This protein binds this small molecule.
Small molecule (SMILES): NC(=O)C[C@@H]1NC(=O)C2(CCCCC2)NC(=O)C[C@@H](c2ccc(CC(=O)O)cc2)/C=C/C[C@@H](Cc2cccc3ccccc23)CNC1=O

Binding-site contacts:
Ligand atom O45 contacts residue LYS52 of chain 2.E at 2.9 Å (salt-bridge).
Ligand atom C30 contacts residue PHE51 of chain 2.E at 4.0 Å (hydrophobic).
Ligand atom C30 contacts residue HIS50 of chain 2.E at 3.5 Å.
Ligand atom C21 contacts residue LYS52 of chain 2.E at 4.0 Å.
Ligand atom C32 contacts residue HIS50 of chain 2.E at 3.6 Å.
Ligand atom C29 contacts residue SER39 of chain 2.E at 3.9 Å.
Ligand atom C12 contacts residue EDO1 of chain 2.DA at 3.5 Å.
Ligand atom C34 contacts residue HIS50 of chain 2.E at 4.0 Å.
Ligand atom C31 contacts residue HIS50 of chain 2.E at 3.7 Å.
Ligand atom C38 contacts residue TRP64 of chain 2.E at 4.0 Å (hydrophobic).
Ligand atom C35 contacts residue HIS50 of chain 2.E at 3.2 Å.
Ligand atom C42 contacts residue TRP64 of chain 2.E at 3.6 Å (hydrophobic).
Ligand atom C30 contacts residue LYS52 of chain 2.E at 3.7 Å.
Ligand atom C10 contacts residue LEU54 of chain 2.E at 3.8 Å (hydrophobic).
Ligand atom C36 contacts residue PHE51 of chain 2.E at 3.5 Å (hydrophobic).
Ligand atom N44 contacts residue LYS52 of chain 2.E at 2.7 Å (salt-bridge).
Ligand atom O27 contacts residue LYS52 of chain 2.E at 2.7 Å (salt-bridge).
Ligand atom C41 contacts residue TRP64 of chain 2.E at 3.4 Å (hydrophobic).
Ligand atom O28 contacts residue SER39 of chain 2.E at 3.3 Å (h-bond).
Ligand atom C38 contacts residue PHE51 of chain 2.E at 3.5 Å (hydrophobic).
Ligand atom C43 contacts residue LEU63 of chain 2.E at 3.6 Å (hydrophobic).
Ligand atom C11 contacts residue LEU54 of chain 2.E at 3.6 Å (hydrophobic).
Ligand atom C37 contacts residue PHE51 of chain 2.E at 3.4 Å (hydrophobic).
Ligand atom C26 contacts residue LYS52 of chain 2.E at 3.9 Å.
Ligand atom C43 contacts residue LYS52 of chain 2.E at 3.7 Å.
Ligand atom C20 contacts residue HIS50 of chain 2.E at 3.8 Å.
Ligand atom C36 contacts residue HIS50 of chain 2.E at 3.5 Å.
Ligand atom C37 contacts residue GLN49 of chain 2.E at 3.6 Å.
Ligand atom C26 contacts residue SER39 of chain 2.E at 3.8 Å.
Ligand atom C29 contacts residue HIS50 of chain 2.E at 3.7 Å.
Ligand atom N33 contacts residue HIS50 of chain 2.E at 3.0 Å (h-bond).
Ligand atom C14 contacts residue EDO1 of chain 2.DA at 3.8 Å.
Ligand atom N44 contacts residue LEU63 of chain 2.E at 2.7 Å (h-bond).
Ligand atom C36 contacts residue GLN49 of chain 2.E at 4.0 Å.
Ligand atom C12 contacts residue LEU54 of chain 2.E at 4.0 Å (hydrophobic).
Ligand atom C42 contacts residue LEU63 of chain 2.E at 3.6 Å (hydrophobic).
Ligand atom N46 contacts residue TRP64 of chain 2.E at 3.7 Å.
Ligand atom O45 contacts residue PHE51 of chain 2.E at 3.6 Å.
Ligand atom C18 contacts residue LYS52 of chain 2.E at 3.8 Å.
Ligand atom C25 contacts residue SER39 of chain 2.E at 4.0 Å.

Sequence of chain 2.E:
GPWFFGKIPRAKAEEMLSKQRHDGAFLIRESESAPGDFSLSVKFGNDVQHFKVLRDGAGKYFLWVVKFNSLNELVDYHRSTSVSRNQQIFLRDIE